Binding-site contacts:
Ligand atom C2 contacts residue LYS171 of chain 1.C at 3.8 Å.
Ligand atom C3 contacts residue LYS171 of chain 1.C at 3.7 Å.
Ligand atom O2 contacts residue THR209 of chain 1.D at 3.5 Å.
Ligand atom C3 contacts residue ASN175 of chain 1.C at 3.7 Å.
Ligand atom O5 contacts residue ASN175 of chain 1.C at 2.8 Å (h-bond).
Ligand atom O5 contacts residue PHE233 of chain 1.D at 3.7 Å.
Ligand atom O1 contacts residue ASN174 of chain 1.C at 3.1 Å (h-bond).
Ligand atom O4 contacts residue GLY122 of chain 1.C at 3.5 Å.
Ligand atom O1 contacts residue SER178 of chain 1.C at 2.5 Å (h-bond).
Ligand atom O5 contacts residue NAD1 of chain 1.F at 3.2 Å.
Ligand atom O4 contacts residue ASN175 of chain 1.C at 4.0 Å.
Ligand atom S1 contacts residue ASN175 of chain 1.C at 3.9 Å.
Ligand atom O3 contacts residue LYS171 of chain 1.C at 3.7 Å.
Ligand atom C2 contacts residue ARG123 of chain 1.C at 3.2 Å.
Ligand atom O4 contacts residue LYS171 of chain 1.C at 2.9 Å (salt-bridge).
Ligand atom O1 contacts residue ASN175 of chain 1.C at 3.6 Å.
Ligand atom S1 contacts residue SER178 of chain 1.C at 3.9 Å.
Ligand atom C1 contacts residue ASN175 of chain 1.C at 3.8 Å.
Ligand atom O2 contacts residue ARG123 of chain 1.C at 3.6 Å (salt-bridge).
Ligand atom C3 contacts residue ARG123 of chain 1.C at 4.0 Å.
Ligand atom S1 contacts residue ASN174 of chain 1.C at 3.5 Å (h-bond).
Ligand atom O3 contacts residue ASN174 of chain 1.C at 2.9 Å (h-bond).
Ligand atom C1 contacts residue TRP279 of chain 1.D at 3.5 Å (hydrophobic).
Ligand atom S1 contacts residue ARG123 of chain 1.C at 3.8 Å.
Ligand atom O4 contacts residue NAD1 of chain 1.F at 3.6 Å.
Ligand atom S1 contacts residue THR209 of chain 1.D at 4.0 Å.
Ligand atom O1 contacts residue THR209 of chain 1.D at 4.0 Å.
Ligand atom O3 contacts residue ARG123 of chain 1.C at 2.9 Å (salt-bridge).
Ligand atom O2 contacts residue TRP279 of chain 1.D at 4.0 Å.
Ligand atom O1 contacts residue TRP279 of chain 1.D at 3.8 Å.
Ligand atom O4 contacts residue VAL121 of chain 1.C at 3.8 Å.
Ligand atom O3 contacts residue GLY122 of chain 1.C at 3.4 Å.
Ligand atom O3 contacts residue THR209 of chain 1.D at 3.8 Å.
Ligand atom C2 contacts residue NAD1 of chain 1.F at 3.8 Å.
Ligand atom O5 contacts residue LYS171 of chain 1.C at 2.5 Å (salt-bridge).
Ligand atom C3 contacts residue NAD1 of chain 1.F at 3.3 Å.
Ligand atom O3 contacts residue ASN175 of chain 1.C at 3.5 Å (h-bond).
Ligand atom C3 contacts residue PHE233 of chain 1.D at 3.5 Å (hydrophobic).
Ligand atom S1 contacts residue TRP279 of chain 1.D at 4.0 Å.
Ligand atom O4 contacts residue ARG123 of chain 1.C at 2.7 Å (salt-bridge).

Sequence of chain 1.D:
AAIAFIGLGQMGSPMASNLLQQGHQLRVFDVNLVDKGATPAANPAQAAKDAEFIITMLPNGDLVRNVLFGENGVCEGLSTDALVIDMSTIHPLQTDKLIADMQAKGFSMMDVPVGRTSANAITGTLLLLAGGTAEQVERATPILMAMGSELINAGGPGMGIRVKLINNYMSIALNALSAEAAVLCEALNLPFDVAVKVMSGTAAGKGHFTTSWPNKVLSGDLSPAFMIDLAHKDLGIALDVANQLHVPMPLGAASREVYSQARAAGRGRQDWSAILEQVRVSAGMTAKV

Sequence of chain 1.C:
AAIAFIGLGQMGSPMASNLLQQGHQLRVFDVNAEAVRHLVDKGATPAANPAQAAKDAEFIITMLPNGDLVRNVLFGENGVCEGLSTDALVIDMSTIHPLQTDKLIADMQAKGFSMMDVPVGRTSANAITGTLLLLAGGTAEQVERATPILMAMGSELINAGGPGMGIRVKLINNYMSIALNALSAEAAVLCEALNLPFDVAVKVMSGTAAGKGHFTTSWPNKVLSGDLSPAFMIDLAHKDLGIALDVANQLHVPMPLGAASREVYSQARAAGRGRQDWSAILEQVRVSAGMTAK

This protein binds this small molecule.
Small molecule (SMILES): O=S(=O)(O)C[C@@H](O)CO